Sequence of chain 1.LB:
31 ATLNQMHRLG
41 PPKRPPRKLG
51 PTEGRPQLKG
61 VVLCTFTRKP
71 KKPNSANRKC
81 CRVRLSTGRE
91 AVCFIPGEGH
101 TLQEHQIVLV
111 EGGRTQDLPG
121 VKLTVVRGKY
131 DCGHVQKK

A small-molecule ligand and the protein it binds are described below.
Small molecule (SMILES): Nc1nc(=O)c2ncn([C@@H]3O[C@H](CO[P](=O)(O)O[C@H]4[C@@H](O)[C@H](n5cnc6c(N)ncnc65)O[C@@H]4CO[P](=O)(O)O[C@H]4[C@@H](O)[C@H](n5ccc(=O)[nH]c5=O)O[C@@H]4CO[P](=O)(O)O[C@H]4[C@@H](O)[C@H](n5cnc6c(=O)nc(N)[nH]c65)O[C@@H]4CO[P](=O)(O)O[C@H]4[C@@H](O)[C@H](n5cnc6c(N)ncnc65)O[C@@H]4CO[P](=O)(O)O[C@H]4[C@@H](O)[C@H](n5cnc6c(N)ncnc65)O[C@@H]4CO[P](=O)(O)O[C@H]4[C@@H](O)[C@H](n5cnc6c(N)ncnc65)O[C@@H]4CO[P](=O)(O)O[C@H]4[C@@H](O)[C@H](n5cnc6c(N)ncnc65)O[C@@H]4COP(=O)=O)[C@@H](O[P](=O)(O)OC[C@H]4O[C@@H](n5ccc(=O)[nH]c5=O)[C@H](O)[C@@H]4O)[C@H]3O)c2[nH]1

Binding-site contacts:
Ligand atom OP2 contacts residue GLY165 of chain 1.HB at 4.2 Å.
Ligand atom OP2 contacts residue GLY164 of chain 1.HB at 3.1 Å (h-bond).
Ligand atom N6 contacts residue GLY165 of chain 1.HB at 4.3 Å.
Ligand atom P contacts residue GLY164 of chain 1.HB at 4.4 Å.
Ligand atom C8 contacts residue GLY164 of chain 1.HB at 3.5 Å.
Ligand atom N7 contacts residue GLY164 of chain 1.HB at 3.4 Å (h-bond).
Ligand atom O2' contacts residue PRO73 of chain 1.LB at 4.4 Å.
Ligand atom C5 contacts residue GLY164 of chain 1.HB at 4.4 Å.
Ligand atom N3 contacts residue GLY165 of chain 1.HB at 4.4 Å.
Ligand atom C4 contacts residue GLY165 of chain 1.HB at 3.7 Å.
Ligand atom C2 contacts residue GLY165 of chain 1.HB at 4.4 Å.
Ligand atom N9 contacts residue GLY165 of chain 1.HB at 3.8 Å.
Ligand atom C6 contacts residue GLY165 of chain 1.HB at 4.0 Å.
Ligand atom N7 contacts residue GLY165 of chain 1.HB at 3.4 Å.
Ligand atom C8 contacts residue GLY165 of chain 1.HB at 3.6 Å.
Ligand atom N1 contacts residue GLY165 of chain 1.HB at 4.1 Å.
Ligand atom C5 contacts residue GLY165 of chain 1.HB at 3.4 Å.

Sequence of chain 1.HB:
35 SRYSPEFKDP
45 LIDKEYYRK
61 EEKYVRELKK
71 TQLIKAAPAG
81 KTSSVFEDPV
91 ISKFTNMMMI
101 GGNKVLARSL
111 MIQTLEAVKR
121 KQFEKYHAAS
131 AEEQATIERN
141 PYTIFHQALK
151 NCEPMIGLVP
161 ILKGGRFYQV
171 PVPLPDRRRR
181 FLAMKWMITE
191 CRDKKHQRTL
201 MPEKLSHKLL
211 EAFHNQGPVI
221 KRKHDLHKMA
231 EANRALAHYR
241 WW